A protein and the small-molecule ligand that binds it are described below.
Small molecule (SMILES): CC(=O)N[C@H]1[C@H](O[C@H]2[C@H](O)[C@@H](NC(C)=O)CO[C@@H]2CO)O[C@H](CO)[C@@H](O)[C@@H]1O

Binding-site contacts:
Ligand atom C7 contacts residue ALA18 of chain 41.P at 4.4 Å (hydrophobic).
Ligand atom C5 contacts residue ASN19 of chain 41.P at 3.6 Å.
Ligand atom C8 contacts residue ALA18 of chain 41.P at 4.0 Å (hydrophobic).
Ligand atom C7 contacts residue TYR17 of chain 41.P at 4.3 Å (hydrophobic).
Ligand atom O7 contacts residue ALA18 of chain 41.P at 4.3 Å.
Ligand atom N2 contacts residue ASN19 of chain 41.P at 4.0 Å.
Ligand atom C3 contacts residue ASN19 of chain 41.P at 4.4 Å.
Ligand atom C8 contacts residue TYR17 of chain 41.P at 3.4 Å (hydrophobic).
Ligand atom C2 contacts residue ASN19 of chain 41.P at 3.6 Å.
Ligand atom C1 contacts residue ASN19 of chain 41.P at 2.3 Å.
Ligand atom O5 contacts residue ASN19 of chain 41.P at 2.9 Å (h-bond).

Sequence of chain 41.P:
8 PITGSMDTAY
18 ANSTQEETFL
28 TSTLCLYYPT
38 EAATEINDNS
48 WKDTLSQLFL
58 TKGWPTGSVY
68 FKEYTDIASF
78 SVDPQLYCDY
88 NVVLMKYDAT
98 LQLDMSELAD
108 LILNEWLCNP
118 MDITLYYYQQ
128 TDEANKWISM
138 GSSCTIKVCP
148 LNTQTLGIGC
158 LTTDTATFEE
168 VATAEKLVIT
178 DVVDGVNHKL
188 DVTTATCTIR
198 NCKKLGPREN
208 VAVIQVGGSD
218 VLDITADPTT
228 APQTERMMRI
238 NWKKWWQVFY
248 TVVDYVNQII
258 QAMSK